The protein below binds the small molecule below.
Small molecule (SMILES): CC(=O)N[C@@H]1[C@@H](O)[C@H](O)[C@@H](CO)O[C@H]1O

Binding-site contacts:
Ligand atom C7 contacts residue GLN36 of chain 1.G at 3.3 Å.
Ligand atom N2 contacts residue ASN33 of chain 1.G at 2.9 Å (h-bond).
Ligand atom C7 contacts residue ASN33 of chain 1.G at 3.5 Å.
Ligand atom O7 contacts residue GLN36 of chain 1.G at 2.9 Å (h-bond).
Ligand atom C2 contacts residue ASN33 of chain 1.G at 2.5 Å.
Ligand atom C5 contacts residue ASN33 of chain 1.G at 3.6 Å.
Ligand atom O5 contacts residue ASN33 of chain 1.G at 2.4 Å (h-bond).
Ligand atom C4 contacts residue ASN33 of chain 1.G at 4.2 Å.
Ligand atom C1 contacts residue ASN33 of chain 1.G at 1.4 Å.
Ligand atom C8 contacts residue GLN36 of chain 1.G at 3.2 Å.
Ligand atom C8 contacts residue GLU79 of chain 1.G at 4.1 Å.
Ligand atom C3 contacts residue ASN33 of chain 1.G at 3.8 Å.
Ligand atom C8 contacts residue ASN33 of chain 1.G at 4.4 Å.
Ligand atom O7 contacts residue ASN33 of chain 1.G at 3.8 Å.
Ligand atom N2 contacts residue GLN36 of chain 1.G at 4.4 Å.

Sequence of chain 1.G:
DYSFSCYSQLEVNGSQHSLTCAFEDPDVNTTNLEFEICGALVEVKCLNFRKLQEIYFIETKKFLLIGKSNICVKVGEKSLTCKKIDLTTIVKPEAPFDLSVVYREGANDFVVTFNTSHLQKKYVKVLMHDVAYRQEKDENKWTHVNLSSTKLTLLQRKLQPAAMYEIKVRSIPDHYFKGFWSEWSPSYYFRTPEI